Sequence of chain 1.A:
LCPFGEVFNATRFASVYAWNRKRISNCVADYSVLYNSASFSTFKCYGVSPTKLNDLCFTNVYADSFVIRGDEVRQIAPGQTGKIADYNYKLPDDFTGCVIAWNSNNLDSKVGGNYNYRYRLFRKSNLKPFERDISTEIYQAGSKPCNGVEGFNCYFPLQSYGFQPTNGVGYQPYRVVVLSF

This protein binds this small molecule.
Small molecule (SMILES): CC(=O)N[C@@H]1[C@@H](O)[C@H](O)[C@@H](CO)O[C@H]1O

Binding-site contacts:
Ligand atom C4 contacts residue ASN17 of chain 1.A at 4.2 Å.
Ligand atom C5 contacts residue ASN17 of chain 1.A at 3.6 Å.
Ligand atom C8 contacts residue LEU42 of chain 1.A at 3.6 Å (hydrophobic).
Ligand atom C8 contacts residue PHE12 of chain 1.A at 4.3 Å (hydrophobic).
Ligand atom C7 contacts residue ASN17 of chain 1.A at 4.1 Å.
Ligand atom O5 contacts residue ASN17 of chain 1.A at 2.3 Å (h-bond).
Ligand atom N2 contacts residue ASN17 of chain 1.A at 3.0 Å (h-bond).
Ligand atom C3 contacts residue ASN17 of chain 1.A at 3.8 Å.
Ligand atom C8 contacts residue PHE16 of chain 1.A at 3.5 Å (hydrophobic).
Ligand atom C1 contacts residue ASN17 of chain 1.A at 1.4 Å.
Ligand atom C7 contacts residue PHE16 of chain 1.A at 4.5 Å (hydrophobic).
Ligand atom C2 contacts residue ASN17 of chain 1.A at 2.5 Å.
Ligand atom C7 contacts residue GLY13 of chain 1.A at 4.4 Å.